Binding-site contacts:
Ligand atom C7 contacts residue TYR72 of chain 23.E at 4.2 Å (hydrophobic).
Ligand atom C4 contacts residue TYR72 of chain 23.E at 3.2 Å (hydrophobic).
Ligand atom O6 contacts residue THR94 of chain 23.E at 3.7 Å.
Ligand atom O4 contacts residue TYR72 of chain 23.E at 3.9 Å.
Ligand atom O3 contacts residue VAL296 of chain 23.E at 4.2 Å.
Ligand atom C3 contacts residue VAL296 of chain 23.E at 3.5 Å (hydrophobic).
Ligand atom O6 contacts residue ASN93 of chain 23.E at 2.8 Å (h-bond).
Ligand atom C3 contacts residue GLY78 of chain 23.E at 4.1 Å.
Ligand atom O1B contacts residue ARG77 of chain 23.E at 2.8 Å (salt-bridge).
Ligand atom O8 contacts residue TYR72 of chain 23.E at 3.2 Å (h-bond).
Ligand atom O1B contacts residue TYR72 of chain 23.E at 3.7 Å.
Ligand atom C4 contacts residue GLY78 of chain 23.E at 3.4 Å.
Ligand atom C4 contacts residue ARG77 of chain 23.E at 4.2 Å.
Ligand atom O10 contacts residue ASN293 of chain 23.E at 3.8 Å.
Ligand atom C10 contacts residue TYR72 of chain 23.E at 4.2 Å (hydrophobic).
Ligand atom O6 contacts residue ARG77 of chain 23.E at 4.0 Å.
Ligand atom C8 contacts residue TYR72 of chain 23.E at 4.2 Å (hydrophobic).
Ligand atom O4 contacts residue THR291 of chain 23.E at 3.4 Å.
Ligand atom O1A contacts residue TYR72 of chain 23.E at 3.4 Å.
Ligand atom O6 contacts residue GLY78 of chain 23.E at 3.8 Å.
Ligand atom O4 contacts residue ILE79 of chain 23.E at 3.4 Å (h-bond).
Ligand atom N5 contacts residue TYR72 of chain 23.E at 3.2 Å (h-bond).
Ligand atom O3 contacts residue GLY78 of chain 23.E at 3.6 Å.
Ligand atom C2 contacts residue GLY78 of chain 23.E at 4.2 Å.
Ligand atom C1 contacts residue TYR72 of chain 23.E at 3.7 Å (hydrophobic).
Ligand atom O1A contacts residue ARG77 of chain 23.E at 3.1 Å (salt-bridge).
Ligand atom C6 contacts residue TYR72 of chain 23.E at 3.5 Å (hydrophobic).
Ligand atom C3 contacts residue HIS298 of chain 23.E at 3.6 Å.
Ligand atom C11 contacts residue ASP85 of chain 23.A at 3.8 Å.
Ligand atom C1 contacts residue ARG77 of chain 23.E at 3.4 Å.
Ligand atom O4 contacts residue VAL296 of chain 23.E at 4.2 Å.
Ligand atom C5 contacts residue ASN93 of chain 23.E at 4.3 Å.
Ligand atom C3 contacts residue GLY78 of chain 23.E at 4.2 Å.
Ligand atom O4 contacts residue GLY78 of chain 23.E at 3.1 Å.
Ligand atom C4 contacts residue HIS298 of chain 23.E at 3.7 Å.
Ligand atom O1A contacts residue GLY78 of chain 23.E at 3.6 Å (h-bond).
Ligand atom O4 contacts residue HIS298 of chain 23.E at 3.1 Å (h-bond).
Ligand atom C5 contacts residue TYR72 of chain 23.E at 3.5 Å (hydrophobic).
Ligand atom O10 contacts residue THR291 of chain 23.E at 4.0 Å.
Ligand atom C6 contacts residue ASN93 of chain 23.E at 3.5 Å.

Sequence of chain 23.A:
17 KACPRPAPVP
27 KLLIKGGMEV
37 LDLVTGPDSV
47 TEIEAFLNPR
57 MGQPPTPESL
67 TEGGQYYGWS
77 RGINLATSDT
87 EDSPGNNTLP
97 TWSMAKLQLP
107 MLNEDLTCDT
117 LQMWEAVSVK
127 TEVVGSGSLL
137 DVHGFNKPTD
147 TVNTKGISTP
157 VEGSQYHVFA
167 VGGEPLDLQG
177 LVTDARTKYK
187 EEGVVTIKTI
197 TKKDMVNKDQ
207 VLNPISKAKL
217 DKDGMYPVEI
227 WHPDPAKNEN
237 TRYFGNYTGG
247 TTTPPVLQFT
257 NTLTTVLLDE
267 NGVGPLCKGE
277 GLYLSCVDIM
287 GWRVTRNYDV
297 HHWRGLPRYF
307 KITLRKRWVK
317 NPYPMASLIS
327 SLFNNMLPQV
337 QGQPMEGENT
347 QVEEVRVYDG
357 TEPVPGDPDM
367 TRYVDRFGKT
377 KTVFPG

Sequence of chain 23.E:
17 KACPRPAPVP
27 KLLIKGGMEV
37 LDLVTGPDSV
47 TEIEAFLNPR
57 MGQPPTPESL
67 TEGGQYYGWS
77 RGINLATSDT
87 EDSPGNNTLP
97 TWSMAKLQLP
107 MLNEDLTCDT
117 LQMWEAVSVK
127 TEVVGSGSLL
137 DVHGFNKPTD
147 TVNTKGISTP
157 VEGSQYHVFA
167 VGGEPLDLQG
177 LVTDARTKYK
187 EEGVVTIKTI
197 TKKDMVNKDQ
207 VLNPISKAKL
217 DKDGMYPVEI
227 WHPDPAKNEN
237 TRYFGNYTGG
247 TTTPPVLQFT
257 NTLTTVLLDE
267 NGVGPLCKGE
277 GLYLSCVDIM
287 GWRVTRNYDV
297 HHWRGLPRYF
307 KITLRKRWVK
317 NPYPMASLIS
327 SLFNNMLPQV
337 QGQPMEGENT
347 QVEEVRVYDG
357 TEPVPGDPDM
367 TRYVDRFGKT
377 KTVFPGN

The protein below binds the small molecule below.
Small molecule (SMILES): CC(=O)N[C@H]1[C@H]([C@H](O)[C@H](O)CO)O[C@@](O[C@H]2[C@@H](O)[C@@H](CO)O[C@@H](O[C@H]3[C@H](O)[C@@H](O)[C@H](O)O[C@@H]3CO)[C@@H]2O)(C(=O)O)C[C@@H]1O